A protein and the small-molecule ligand that binds it are described below.
Small molecule (SMILES): Cc1cc(-c2ccc(S(N)(=O)=O)s2)cnc1-c1cccc2ncccc12

Sequence of chain 1.B:
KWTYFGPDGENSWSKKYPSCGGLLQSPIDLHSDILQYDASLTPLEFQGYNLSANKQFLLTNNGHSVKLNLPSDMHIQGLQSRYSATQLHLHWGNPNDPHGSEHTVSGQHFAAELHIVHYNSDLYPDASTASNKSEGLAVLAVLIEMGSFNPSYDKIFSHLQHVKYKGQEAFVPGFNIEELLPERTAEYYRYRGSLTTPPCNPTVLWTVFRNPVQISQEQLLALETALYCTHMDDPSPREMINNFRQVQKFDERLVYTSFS

Binding-site contacts:
Ligand atom N1 contacts residue HIS91 of chain 1.B at 3.4 Å (h-bond).
Ligand atom C10 contacts residue LEU197 of chain 1.B at 4.1 Å (hydrophobic).
Ligand atom C23 contacts residue SER130 of chain 1.B at 3.9 Å.
Ligand atom N1 contacts residue HIS117 of chain 1.B at 3.5 Å (h-bond).
Ligand atom C21 contacts residue THR88 of chain 1.B at 4.0 Å.
Ligand atom S8 contacts residue HIS91 of chain 1.B at 4.0 Å.
Ligand atom N28 contacts residue SER130 of chain 1.B at 3.4 Å.
Ligand atom N1 contacts residue ZN1 of chain 1.G at 2.0 Å.
Ligand atom O5 contacts residue VAL141 of chain 1.B at 3.7 Å.
Ligand atom C27 contacts residue SER130 of chain 1.B at 3.5 Å.
Ligand atom O5 contacts residue ZN1 of chain 1.G at 2.9 Å.
Ligand atom N1 contacts residue GLU104 of chain 1.B at 3.9 Å.
Ligand atom N1 contacts residue HIS93 of chain 1.B at 3.4 Å (h-bond).
Ligand atom O6 contacts residue ZN1 of chain 1.G at 3.9 Å.
Ligand atom S4 contacts residue ZN1 of chain 1.G at 2.7 Å.
Ligand atom S4 contacts residue THR198 of chain 1.B at 3.8 Å.
Ligand atom C20 contacts residue ALA129 of chain 1.B at 4.0 Å (hydrophobic).
Ligand atom O6 contacts residue THR198 of chain 1.B at 3.1 Å (h-bond).
Ligand atom O5 contacts residue HIS117 of chain 1.B at 3.4 Å (h-bond).
Ligand atom S4 contacts residue HIS91 of chain 1.B at 3.6 Å (h-bond).
Ligand atom O5 contacts residue VAL119 of chain 1.B at 3.8 Å.
Ligand atom C20 contacts residue THR88 of chain 1.B at 3.9 Å.
Ligand atom O6 contacts residue LEU197 of chain 1.B at 3.5 Å.
Ligand atom O5 contacts residue TRP208 of chain 1.B at 3.9 Å.
Ligand atom C7 contacts residue LEU197 of chain 1.B at 3.8 Å (hydrophobic).
Ligand atom C21 contacts residue ALA129 of chain 1.B at 3.9 Å (hydrophobic).
Ligand atom C10 contacts residue THR199 of chain 1.B at 3.1 Å.
Ligand atom S4 contacts residue HIS117 of chain 1.B at 3.8 Å.
Ligand atom C7 contacts residue ZN1 of chain 1.G at 3.9 Å.
Ligand atom S8 contacts residue VAL119 of chain 1.B at 3.6 Å.
Ligand atom C7 contacts residue HIS91 of chain 1.B at 3.7 Å.
Ligand atom N1 contacts residue THR198 of chain 1.B at 2.6 Å (h-bond).
Ligand atom C18 contacts residue LEU139 of chain 1.B at 3.9 Å (hydrophobic).
Ligand atom S8 contacts residue LEU197 of chain 1.B at 3.4 Å.
Ligand atom C13 contacts residue VAL119 of chain 1.B at 3.9 Å (hydrophobic).
Ligand atom O6 contacts residue TRP208 of chain 1.B at 3.7 Å.
Ligand atom C9 contacts residue LEU197 of chain 1.B at 3.6 Å (hydrophobic).
Ligand atom O5 contacts residue HIS91 of chain 1.B at 3.4 Å.
Ligand atom C18 contacts residue ALA129 of chain 1.B at 4.0 Å (hydrophobic).
Ligand atom C11 contacts residue THR199 of chain 1.B at 3.0 Å.